A protein and the small-molecule ligand that binds it are described below.
Small molecule (SMILES): C[C@H]1CNC(=O)c2[nH]c3ccc(C(=O)Nc4nc(C(=O)NCCN(C)C)cs4)cc3c21

Binding-site contacts:
Ligand atom C10 contacts residue LEU32 of chain 1.A at 3.8 Å (hydrophobic).
Ligand atom N17 contacts residue LEU30 of chain 1.A at 3.7 Å.
Ligand atom C27 contacts residue LEU30 of chain 1.A at 3.4 Å (hydrophobic).
Ligand atom C20 contacts residue ASP102 of chain 1.A at 3.8 Å.
Ligand atom N12 contacts residue ASP167 of chain 1.A at 3.0 Å (salt-bridge).
Ligand atom C11 contacts residue THR166 of chain 1.A at 3.8 Å.
Ligand atom C07 contacts residue VAL38 of chain 1.A at 3.7 Å (hydrophobic).
Ligand atom N17 contacts residue LEU153 of chain 1.A at 3.8 Å.
Ligand atom C13 contacts residue THR166 of chain 1.A at 3.7 Å.
Ligand atom O16 contacts residue CYS100 of chain 1.A at 3.5 Å.
Ligand atom C06 contacts residue GLU99 of chain 1.A at 3.8 Å.
Ligand atom C15 contacts residue LEU153 of chain 1.A at 3.7 Å (hydrophobic).
Ligand atom S19 contacts residue CYS100 of chain 1.A at 3.8 Å.
Ligand atom C02 contacts residue LEU153 of chain 1.A at 3.5 Å (hydrophobic).
Ligand atom C20 contacts residue LEU101 of chain 1.A at 3.8 Å (hydrophobic).
Ligand atom N09 contacts residue MET98 of chain 1.A at 3.7 Å.
Ligand atom O16 contacts residue LEU101 of chain 1.A at 2.6 Å (h-bond).
Ligand atom N12 contacts residue THR166 of chain 1.A at 3.7 Å.
Ligand atom C18 contacts residue LEU30 of chain 1.A at 3.5 Å (hydrophobic).
Ligand atom C21 contacts residue LEU30 of chain 1.A at 3.6 Å (hydrophobic).
Ligand atom S19 contacts residue LEU101 of chain 1.A at 3.1 Å (h-bond).
Ligand atom C20 contacts residue LEU30 of chain 1.A at 3.8 Å (hydrophobic).
Ligand atom C15 contacts residue LEU101 of chain 1.A at 3.8 Å (hydrophobic).
Ligand atom C11 contacts residue LEU32 of chain 1.A at 3.2 Å (hydrophobic).
Ligand atom S19 contacts residue LEU30 of chain 1.A at 3.7 Å.
Ligand atom O14 contacts residue ASP167 of chain 1.A at 3.3 Å.
Ligand atom C05 contacts residue MET98 of chain 1.A at 3.7 Å (hydrophobic).
Ligand atom C01 contacts residue LEU153 of chain 1.A at 3.8 Å (hydrophobic).
Ligand atom C13 contacts residue ASP167 of chain 1.A at 3.6 Å.
Ligand atom N09 contacts residue THR166 of chain 1.A at 3.8 Å.
Ligand atom C11 contacts residue GLY33 of chain 1.A at 3.8 Å.
Ligand atom N22 contacts residue LEU30 of chain 1.A at 3.3 Å (h-bond).
Ligand atom C08 contacts residue THR166 of chain 1.A at 3.6 Å.
Ligand atom N24 contacts residue LEU30 of chain 1.A at 3.1 Å (h-bond).
Ligand atom N12 contacts residue GLY33 of chain 1.A at 3.5 Å.
Ligand atom C08 contacts residue VAL38 of chain 1.A at 3.8 Å (hydrophobic).
Ligand atom C06 contacts residue ALA51 of chain 1.A at 3.6 Å (hydrophobic).
Ligand atom O14 contacts residue LYS53 of chain 1.A at 3.5 Å (salt-bridge).
Ligand atom C26 contacts residue LEU30 of chain 1.A at 3.8 Å (hydrophobic).
Ligand atom C18 contacts residue LEU101 of chain 1.A at 3.7 Å (hydrophobic).

Sequence of chain 1.A:
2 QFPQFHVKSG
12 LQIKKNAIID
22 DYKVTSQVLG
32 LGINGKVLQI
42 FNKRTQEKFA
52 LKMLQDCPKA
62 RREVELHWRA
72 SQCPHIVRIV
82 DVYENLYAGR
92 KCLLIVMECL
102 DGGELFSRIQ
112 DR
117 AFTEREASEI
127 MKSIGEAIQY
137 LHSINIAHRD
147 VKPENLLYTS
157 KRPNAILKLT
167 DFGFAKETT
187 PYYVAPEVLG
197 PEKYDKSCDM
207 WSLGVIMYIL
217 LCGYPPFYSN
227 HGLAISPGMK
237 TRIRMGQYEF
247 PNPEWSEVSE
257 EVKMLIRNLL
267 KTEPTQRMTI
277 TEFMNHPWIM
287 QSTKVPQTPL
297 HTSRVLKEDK